A small-molecule ligand and the protein it binds are described below.
Small molecule (SMILES): CC(=O)N[C@@H]1[C@@H](O)[C@H](O)[C@@H](CO)O[C@H]1O

Sequence of chain 1.C:
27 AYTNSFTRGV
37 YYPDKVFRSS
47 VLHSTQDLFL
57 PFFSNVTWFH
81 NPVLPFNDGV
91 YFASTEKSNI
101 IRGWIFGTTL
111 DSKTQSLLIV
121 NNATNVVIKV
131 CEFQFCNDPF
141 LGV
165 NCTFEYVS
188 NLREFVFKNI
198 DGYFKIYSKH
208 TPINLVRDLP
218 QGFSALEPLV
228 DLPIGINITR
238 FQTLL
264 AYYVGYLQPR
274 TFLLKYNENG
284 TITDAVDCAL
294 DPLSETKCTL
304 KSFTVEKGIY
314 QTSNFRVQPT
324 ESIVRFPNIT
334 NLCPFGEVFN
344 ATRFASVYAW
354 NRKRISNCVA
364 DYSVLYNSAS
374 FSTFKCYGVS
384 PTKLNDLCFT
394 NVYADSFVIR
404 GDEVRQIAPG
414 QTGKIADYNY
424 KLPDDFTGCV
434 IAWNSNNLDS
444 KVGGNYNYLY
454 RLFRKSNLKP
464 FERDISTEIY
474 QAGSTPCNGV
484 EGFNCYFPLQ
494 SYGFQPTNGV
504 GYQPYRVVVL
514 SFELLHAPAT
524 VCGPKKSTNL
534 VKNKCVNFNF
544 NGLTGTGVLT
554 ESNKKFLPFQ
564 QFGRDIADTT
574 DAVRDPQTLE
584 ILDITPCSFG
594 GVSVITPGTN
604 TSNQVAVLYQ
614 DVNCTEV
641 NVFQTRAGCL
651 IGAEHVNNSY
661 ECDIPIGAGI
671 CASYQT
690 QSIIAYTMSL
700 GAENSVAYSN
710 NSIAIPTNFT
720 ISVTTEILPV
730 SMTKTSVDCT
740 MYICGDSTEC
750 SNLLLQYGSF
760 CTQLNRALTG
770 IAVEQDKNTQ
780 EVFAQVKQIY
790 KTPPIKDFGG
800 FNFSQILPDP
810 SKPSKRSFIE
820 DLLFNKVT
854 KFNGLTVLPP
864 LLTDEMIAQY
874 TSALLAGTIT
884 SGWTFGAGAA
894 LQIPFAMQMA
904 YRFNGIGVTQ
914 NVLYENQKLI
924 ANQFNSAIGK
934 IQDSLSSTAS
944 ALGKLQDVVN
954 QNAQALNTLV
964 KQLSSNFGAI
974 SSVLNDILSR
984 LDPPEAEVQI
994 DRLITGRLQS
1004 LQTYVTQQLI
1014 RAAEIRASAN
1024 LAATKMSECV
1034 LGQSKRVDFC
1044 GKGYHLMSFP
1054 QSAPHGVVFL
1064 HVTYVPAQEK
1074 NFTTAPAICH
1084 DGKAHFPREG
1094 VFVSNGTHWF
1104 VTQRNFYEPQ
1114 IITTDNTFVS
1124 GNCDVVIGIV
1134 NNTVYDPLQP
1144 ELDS

Binding-site contacts:
Ligand atom C5 contacts residue GLN580 of chain 1.C at 3.9 Å.
Ligand atom C6 contacts residue GLN580 of chain 1.C at 3.7 Å.
Ligand atom C3 contacts residue ASN331 of chain 1.C at 3.8 Å.
Ligand atom C8 contacts residue ASN331 of chain 1.C at 3.7 Å.
Ligand atom C1 contacts residue ASN331 of chain 1.C at 1.4 Å.
Ligand atom C2 contacts residue ASN331 of chain 1.C at 2.5 Å.
Ligand atom O7 contacts residue ASN331 of chain 1.C at 4.4 Å.
Ligand atom N2 contacts residue ASN331 of chain 1.C at 2.6 Å (h-bond).
Ligand atom C5 contacts residue ASN331 of chain 1.C at 3.6 Å.
Ligand atom O5 contacts residue ASN331 of chain 1.C at 2.3 Å (h-bond).
Ligand atom C4 contacts residue ASN331 of chain 1.C at 4.2 Å.
Ligand atom O5 contacts residue GLN580 of chain 1.C at 4.5 Å.
Ligand atom C7 contacts residue ASN331 of chain 1.C at 3.5 Å.